Sequence of chain 1.A:
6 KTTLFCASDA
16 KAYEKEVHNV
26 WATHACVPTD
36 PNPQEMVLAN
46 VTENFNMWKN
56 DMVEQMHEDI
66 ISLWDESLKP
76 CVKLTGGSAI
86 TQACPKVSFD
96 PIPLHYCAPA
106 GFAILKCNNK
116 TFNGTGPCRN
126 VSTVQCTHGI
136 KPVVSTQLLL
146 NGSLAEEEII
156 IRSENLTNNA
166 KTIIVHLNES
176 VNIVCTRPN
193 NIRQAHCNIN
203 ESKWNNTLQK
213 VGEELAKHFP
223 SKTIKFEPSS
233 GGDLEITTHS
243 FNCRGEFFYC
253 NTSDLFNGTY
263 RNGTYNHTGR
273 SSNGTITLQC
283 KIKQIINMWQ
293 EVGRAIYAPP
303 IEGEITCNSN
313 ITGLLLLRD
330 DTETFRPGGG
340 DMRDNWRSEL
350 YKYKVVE

This protein binds this small molecule.
Small molecule (SMILES): CC(=O)N[C@@H]1[C@@H](O)[C@H](O)[C@@H](CO)O[C@H]1O

Binding-site contacts:
Ligand atom C8 contacts residue ASN118 of chain 1.A at 4.2 Å.
Ligand atom C5 contacts residue ASN118 of chain 1.A at 3.7 Å.
Ligand atom N2 contacts residue ASN118 of chain 1.A at 2.8 Å (h-bond).
Ligand atom C7 contacts residue ASN118 of chain 1.A at 3.1 Å.
Ligand atom C7 contacts residue HIS220 of chain 1.A at 4.3 Å.
Ligand atom C7 contacts residue ILE156 of chain 1.A at 4.1 Å (hydrophobic).
Ligand atom C8 contacts residue ARG157 of chain 1.A at 4.4 Å.
Ligand atom C2 contacts residue ASN118 of chain 1.A at 2.4 Å.
Ligand atom C6 contacts residue THR120 of chain 1.A at 4.2 Å.
Ligand atom O6 contacts residue PRO122 of chain 1.A at 3.8 Å.
Ligand atom C5 contacts residue THR120 of chain 1.A at 3.9 Å.
Ligand atom C7 contacts residue LEU161 of chain 1.A at 4.4 Å (hydrophobic).
Ligand atom C3 contacts residue ASN118 of chain 1.A at 3.8 Å.
Ligand atom C8 contacts residue ILE156 of chain 1.A at 3.6 Å (hydrophobic).
Ligand atom O7 contacts residue ILE156 of chain 1.A at 3.9 Å.
Ligand atom C8 contacts residue LEU161 of chain 1.A at 3.6 Å (hydrophobic).
Ligand atom O7 contacts residue HIS220 of chain 1.A at 3.3 Å (h-bond).
Ligand atom C8 contacts residue SER158 of chain 1.A at 3.9 Å.
Ligand atom O7 contacts residue ASN118 of chain 1.A at 3.0 Å (h-bond).
Ligand atom O5 contacts residue THR120 of chain 1.A at 3.8 Å.
Ligand atom C1 contacts residue ASN118 of chain 1.A at 1.4 Å.
Ligand atom O6 contacts residue THR120 of chain 1.A at 3.3 Å (h-bond).
Ligand atom C4 contacts residue ASN118 of chain 1.A at 4.2 Å.
Ligand atom O6 contacts residue GLY121 of chain 1.A at 4.1 Å.
Ligand atom O5 contacts residue ASN118 of chain 1.A at 2.4 Å (h-bond).
Ligand atom C1 contacts residue THR120 of chain 1.A at 4.1 Å.